Binding-site contacts:
Ligand atom C2 contacts residue U1 of chain 35.C at 3.5 Å.
Ligand atom N6 contacts residue U1 of chain 35.C at 2.8 Å (h-bond).
Ligand atom C4 contacts residue U2 of chain 35.C at 4.3 Å.
Ligand atom N6 contacts residue U2 of chain 35.C at 4.2 Å.
Ligand atom N3 contacts residue U2 of chain 35.C at 3.7 Å.
Ligand atom N6 contacts residue U3 of chain 35.C at 3.0 Å (h-bond).
Ligand atom N1 contacts residue U2 of chain 35.C at 3.5 Å (h-bond).
Ligand atom C6 contacts residue U2 of chain 35.C at 4.1 Å.
Ligand atom C6 contacts residue U1 of chain 35.C at 3.6 Å.
Ligand atom N1 contacts residue U3 of chain 35.C at 2.7 Å (h-bond).
Ligand atom C6 contacts residue U3 of chain 35.C at 3.3 Å.
Ligand atom N3 contacts residue U3 of chain 35.C at 4.2 Å.
Ligand atom N1 contacts residue U1 of chain 35.C at 2.8 Å (h-bond).
Ligand atom C2 contacts residue U2 of chain 35.C at 3.2 Å.
Ligand atom C2 contacts residue U3 of chain 35.C at 3.0 Å.

The protein below binds the small molecule below.
Small molecule (SMILES): Nc1ncnc2c1ncn2[C@@H]1O[C@H](CO[P](=O)(O)O[C@H]2[C@@H](O)[C@H](n3cnc4c(N)ncnc43)O[C@@H]2CO[P](=O)(O)O[C@H]2[C@@H](O)[C@H](n3cnc4c(N)ncnc43)O[C@@H]2COP(=O)(O)O)[C@@H](O)[C@H]1O